Binding-site contacts:
Ligand atom C9 contacts residue MET294 of chain 1.G at 3.8 Å (hydrophobic).
Ligand atom C13 contacts residue LEU310 of chain 1.G at 4.0 Å (hydrophobic).
Ligand atom C5 contacts residue TYR342 of chain 1.E at 3.9 Å (hydrophobic).
Ligand atom C14 contacts residue MET294 of chain 1.G at 3.8 Å (hydrophobic).
Ligand atom C25 contacts residue GLY341 of chain 1.E at 3.5 Å.
Ligand atom C18 contacts residue PRO51 of chain 1.E at 3.7 Å (hydrophobic).
Ligand atom C26 contacts residue HIS151 of chain 1.G at 3.9 Å.
Ligand atom C5 contacts residue ALA338 of chain 1.E at 3.5 Å (hydrophobic).
Ligand atom C4 contacts residue ALA150 of chain 1.G at 3.7 Å (hydrophobic).
Ligand atom C13 contacts residue GLU313 of chain 1.G at 3.7 Å.
Ligand atom C2 contacts residue ALA338 of chain 1.E at 3.9 Å (hydrophobic).
Ligand atom C27 contacts residue SER154 of chain 1.G at 3.7 Å.
Ligand atom N4 contacts residue GLU313 of chain 1.G at 2.8 Å (salt-bridge).
Ligand atom C2 contacts residue GLU313 of chain 1.G at 3.5 Å.
Ligand atom O contacts residue LEU310 of chain 1.G at 3.9 Å.
Ligand atom O contacts residue ALA150 of chain 1.G at 3.8 Å.
Ligand atom C1 contacts residue LEU310 of chain 1.G at 3.8 Å (hydrophobic).
Ligand atom C26 contacts residue VAL49 of chain 1.E at 3.9 Å (hydrophobic).
Ligand atom C12 contacts residue ALA150 of chain 1.G at 3.6 Å (hydrophobic).
Ligand atom C40 contacts residue IMP1 of chain 1.BA at 3.2 Å.
Ligand atom N3 contacts residue MET288 of chain 1.G at 3.7 Å.
Ligand atom N3 contacts residue GLY289 of chain 1.G at 3.9 Å.
Ligand atom C1 contacts residue MET294 of chain 1.G at 3.8 Å (hydrophobic).
Ligand atom C13 contacts residue ALA150 of chain 1.G at 3.8 Å (hydrophobic).
Ligand atom C41 contacts residue IMP1 of chain 1.BA at 3.5 Å.
Ligand atom C25 contacts residue PRO51 of chain 1.E at 3.8 Å (hydrophobic).
Ligand atom C25 contacts residue HIS151 of chain 1.G at 3.9 Å.
Ligand atom C41 contacts residue ALA150 of chain 1.G at 3.8 Å (hydrophobic).
Ligand atom C2 contacts residue TYR342 of chain 1.E at 3.8 Å (hydrophobic).
Ligand atom C26 contacts residue SER154 of chain 1.G at 3.9 Å.
Ligand atom C3 contacts residue MET294 of chain 1.G at 3.5 Å (hydrophobic).
Ligand atom N42 contacts residue ALA150 of chain 1.G at 3.9 Å.
Ligand atom C6 contacts residue GLY289 of chain 1.G at 3.9 Å.
Ligand atom C26 contacts residue GLY341 of chain 1.E at 4.0 Å.
Ligand atom C25 contacts residue TYR342 of chain 1.E at 3.9 Å (hydrophobic).
Ligand atom C17 contacts residue GLU313 of chain 1.G at 3.7 Å.
Ligand atom N4 contacts residue ALA150 of chain 1.G at 3.7 Å.
Ligand atom C4 contacts residue GLU313 of chain 1.G at 3.6 Å.
Ligand atom C5 contacts residue PRO51 of chain 1.E at 3.6 Å (hydrophobic).
Ligand atom C41 contacts residue GLU313 of chain 1.G at 3.9 Å.

Sequence of chain 1.G:
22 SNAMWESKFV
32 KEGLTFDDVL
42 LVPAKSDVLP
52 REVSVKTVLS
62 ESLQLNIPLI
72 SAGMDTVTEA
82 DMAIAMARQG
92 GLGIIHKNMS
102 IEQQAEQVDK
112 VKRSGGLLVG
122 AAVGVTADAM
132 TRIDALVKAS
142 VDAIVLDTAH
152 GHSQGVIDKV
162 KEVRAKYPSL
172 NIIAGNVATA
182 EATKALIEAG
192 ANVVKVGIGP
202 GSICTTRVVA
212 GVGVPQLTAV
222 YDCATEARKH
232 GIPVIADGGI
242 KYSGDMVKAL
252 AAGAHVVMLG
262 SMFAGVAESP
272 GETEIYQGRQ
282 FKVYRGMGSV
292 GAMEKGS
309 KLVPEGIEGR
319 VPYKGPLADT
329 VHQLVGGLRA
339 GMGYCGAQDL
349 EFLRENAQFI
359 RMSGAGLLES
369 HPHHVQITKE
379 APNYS

Sequence of chain 1.E:
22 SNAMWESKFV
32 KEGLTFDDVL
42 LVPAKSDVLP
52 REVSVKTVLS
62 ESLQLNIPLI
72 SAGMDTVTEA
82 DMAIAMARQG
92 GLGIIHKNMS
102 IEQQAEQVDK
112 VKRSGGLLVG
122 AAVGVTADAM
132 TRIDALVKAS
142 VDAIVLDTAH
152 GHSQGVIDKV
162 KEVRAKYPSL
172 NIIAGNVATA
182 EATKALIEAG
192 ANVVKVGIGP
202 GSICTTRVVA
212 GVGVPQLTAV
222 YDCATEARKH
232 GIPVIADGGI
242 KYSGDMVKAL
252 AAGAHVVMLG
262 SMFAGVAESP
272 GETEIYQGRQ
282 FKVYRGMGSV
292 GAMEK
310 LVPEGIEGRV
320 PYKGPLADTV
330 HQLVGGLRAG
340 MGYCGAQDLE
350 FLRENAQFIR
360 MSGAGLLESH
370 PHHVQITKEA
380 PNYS

The protein below binds the small molecule below.
Small molecule (SMILES): O=C(Cn1c(-c2ccccn2)nc2ccccc21)Nc1ccc2ccccc2c1